A small-molecule ligand and the protein it binds are described below.
Small molecule (SMILES): CC(=O)N[C@@H]1[C@@H](O)[C@H](O)[C@@H](CO)O[C@H]1O

Sequence of chain 1.A:
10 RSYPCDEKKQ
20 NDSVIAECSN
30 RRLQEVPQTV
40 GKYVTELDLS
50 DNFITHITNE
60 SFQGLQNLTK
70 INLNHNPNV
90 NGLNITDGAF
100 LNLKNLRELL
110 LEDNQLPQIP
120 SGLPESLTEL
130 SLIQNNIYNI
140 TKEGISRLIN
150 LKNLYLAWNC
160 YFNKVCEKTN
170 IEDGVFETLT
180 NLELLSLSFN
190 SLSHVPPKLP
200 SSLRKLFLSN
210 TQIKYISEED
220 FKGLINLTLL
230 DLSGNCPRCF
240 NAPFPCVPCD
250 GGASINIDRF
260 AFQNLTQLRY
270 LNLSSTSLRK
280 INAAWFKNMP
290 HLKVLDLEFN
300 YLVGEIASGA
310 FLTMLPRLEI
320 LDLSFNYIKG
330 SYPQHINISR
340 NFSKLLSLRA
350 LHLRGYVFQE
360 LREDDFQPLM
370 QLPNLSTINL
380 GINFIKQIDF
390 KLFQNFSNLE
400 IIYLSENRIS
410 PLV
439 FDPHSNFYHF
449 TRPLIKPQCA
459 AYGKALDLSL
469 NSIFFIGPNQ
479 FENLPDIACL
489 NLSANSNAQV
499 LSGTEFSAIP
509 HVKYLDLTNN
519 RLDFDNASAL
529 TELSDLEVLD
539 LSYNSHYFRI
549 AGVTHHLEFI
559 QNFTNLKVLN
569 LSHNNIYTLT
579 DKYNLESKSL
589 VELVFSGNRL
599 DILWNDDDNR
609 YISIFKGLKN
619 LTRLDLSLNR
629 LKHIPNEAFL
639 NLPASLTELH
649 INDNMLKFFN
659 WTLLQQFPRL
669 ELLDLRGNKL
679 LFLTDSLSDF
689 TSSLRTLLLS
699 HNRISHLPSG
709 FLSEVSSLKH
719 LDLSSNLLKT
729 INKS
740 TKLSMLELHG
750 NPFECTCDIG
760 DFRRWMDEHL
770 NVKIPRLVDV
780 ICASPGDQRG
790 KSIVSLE

Binding-site contacts:
Ligand atom O5 contacts residue ASN618 of chain 1.A at 2.4 Å (h-bond).
Ligand atom C1 contacts residue ASN618 of chain 1.A at 1.4 Å.
Ligand atom C1 contacts residue VAL589 of chain 1.A at 4.3 Å (hydrophobic).
Ligand atom O7 contacts residue ASN618 of chain 1.A at 3.3 Å (h-bond).
Ligand atom O7 contacts residue LYS586 of chain 1.A at 3.6 Å (salt-bridge).
Ligand atom C4 contacts residue ASN618 of chain 1.A at 4.3 Å.
Ligand atom C5 contacts residue VAL589 of chain 1.A at 4.4 Å (hydrophobic).
Ligand atom C6 contacts residue VAL589 of chain 1.A at 4.1 Å (hydrophobic).
Ligand atom C7 contacts residue LYS586 of chain 1.A at 4.0 Å.
Ligand atom C2 contacts residue ASN618 of chain 1.A at 2.5 Å.
Ligand atom C8 contacts residue ASN618 of chain 1.A at 4.2 Å.
Ligand atom C5 contacts residue ASN618 of chain 1.A at 3.6 Å.
Ligand atom O6 contacts residue VAL589 of chain 1.A at 3.9 Å.
Ligand atom O5 contacts residue VAL589 of chain 1.A at 3.4 Å.
Ligand atom O6 contacts residue THR620 of chain 1.A at 4.5 Å.
Ligand atom C8 contacts residue LYS586 of chain 1.A at 4.0 Å.
Ligand atom N2 contacts residue ASN618 of chain 1.A at 2.8 Å (h-bond).
Ligand atom O7 contacts residue SER587 of chain 1.A at 4.4 Å.
Ligand atom C7 contacts residue ASN618 of chain 1.A at 3.1 Å.
Ligand atom C3 contacts residue ASN618 of chain 1.A at 3.8 Å.